A protein and the small-molecule ligand that binds it are described below.
Small molecule (SMILES): O=C(Cc1cccc(Cl)c1)Nc1cccc2[nH]ncc12

Sequence of chain 2.A:
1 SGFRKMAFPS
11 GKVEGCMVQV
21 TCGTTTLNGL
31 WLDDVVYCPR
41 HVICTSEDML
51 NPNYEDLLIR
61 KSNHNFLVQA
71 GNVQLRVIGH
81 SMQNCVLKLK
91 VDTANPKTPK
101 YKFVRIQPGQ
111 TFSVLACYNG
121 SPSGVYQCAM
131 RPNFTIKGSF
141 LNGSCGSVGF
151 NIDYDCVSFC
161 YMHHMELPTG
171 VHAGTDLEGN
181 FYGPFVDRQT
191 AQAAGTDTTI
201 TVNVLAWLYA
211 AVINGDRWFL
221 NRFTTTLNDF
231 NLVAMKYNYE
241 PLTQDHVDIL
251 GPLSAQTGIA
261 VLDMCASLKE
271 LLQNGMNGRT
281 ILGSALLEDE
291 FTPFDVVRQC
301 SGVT

Binding-site contacts:
Ligand atom C2 contacts residue ARG188 of chain 2.A at 3.9 Å.
Ligand atom C1 contacts residue ARG188 of chain 2.A at 3.7 Å.
Ligand atom C10 contacts residue PHE140 of chain 2.A at 3.8 Å (hydrophobic).
Ligand atom CL contacts residue ASP187 of chain 2.A at 3.1 Å.
Ligand atom C9 contacts residue ASN142 of chain 2.A at 3.6 Å.
Ligand atom N2 contacts residue HIS163 of chain 2.A at 2.8 Å (h-bond).
Ligand atom C13 contacts residue GLU166 of chain 2.A at 3.8 Å.
Ligand atom C2 contacts residue GLN189 of chain 2.A at 3.6 Å.
Ligand atom N2 contacts residue GLU166 of chain 2.A at 3.6 Å.
Ligand atom N contacts residue ASN142 of chain 2.A at 3.7 Å.
Ligand atom C11 contacts residue GLU166 of chain 2.A at 3.6 Å.
Ligand atom C2 contacts residue MET49 of chain 2.A at 3.8 Å (hydrophobic).
Ligand atom C11 contacts residue LEU141 of chain 2.A at 3.6 Å (hydrophobic).
Ligand atom C10 contacts residue LEU141 of chain 2.A at 3.6 Å (hydrophobic).
Ligand atom C14 contacts residue MET49 of chain 2.A at 4.0 Å (hydrophobic).
Ligand atom N1 contacts residue LEU141 of chain 2.A at 3.8 Å.
Ligand atom C10 contacts residue GLU166 of chain 2.A at 3.6 Å.
Ligand atom C14 contacts residue HIS164 of chain 2.A at 3.3 Å.
Ligand atom O contacts residue MET165 of chain 2.A at 3.5 Å.
Ligand atom C1 contacts residue MET165 of chain 2.A at 3.4 Å (hydrophobic).
Ligand atom C10 contacts residue ASN142 of chain 2.A at 3.5 Å.
Ligand atom C contacts residue MET49 of chain 2.A at 3.5 Å (hydrophobic).
Ligand atom C1 contacts residue MET49 of chain 2.A at 3.4 Å (hydrophobic).
Ligand atom C12 contacts residue GLU166 of chain 2.A at 3.7 Å.
Ligand atom C11 contacts residue ASN142 of chain 2.A at 3.8 Å.
Ligand atom C8 contacts residue ASN142 of chain 2.A at 3.9 Å.
Ligand atom C contacts residue MET165 of chain 2.A at 3.8 Å (hydrophobic).
Ligand atom C contacts residue HIS164 of chain 2.A at 3.9 Å.
Ligand atom N2 contacts residue PHE140 of chain 2.A at 3.5 Å.
Ligand atom CL contacts residue HIS41 of chain 2.A at 3.4 Å.
Ligand atom C11 contacts residue PHE140 of chain 2.A at 3.6 Å (hydrophobic).
Ligand atom N2 contacts residue SER144 of chain 2.A at 3.7 Å.
Ligand atom CL contacts residue HIS164 of chain 2.A at 3.8 Å.
Ligand atom C14 contacts residue HIS41 of chain 2.A at 3.5 Å.
Ligand atom C12 contacts residue HIS163 of chain 2.A at 3.5 Å.
Ligand atom O contacts residue GLU166 of chain 2.A at 3.0 Å (salt-bridge).
Ligand atom C7 contacts residue ASN142 of chain 2.A at 3.9 Å.
Ligand atom N1 contacts residue PHE140 of chain 2.A at 2.8 Å (h-bond).
Ligand atom C3 contacts residue GLN189 of chain 2.A at 3.6 Å.
Ligand atom N1 contacts residue GLU166 of chain 2.A at 3.1 Å (salt-bridge).

Sequence of chain 1.A:
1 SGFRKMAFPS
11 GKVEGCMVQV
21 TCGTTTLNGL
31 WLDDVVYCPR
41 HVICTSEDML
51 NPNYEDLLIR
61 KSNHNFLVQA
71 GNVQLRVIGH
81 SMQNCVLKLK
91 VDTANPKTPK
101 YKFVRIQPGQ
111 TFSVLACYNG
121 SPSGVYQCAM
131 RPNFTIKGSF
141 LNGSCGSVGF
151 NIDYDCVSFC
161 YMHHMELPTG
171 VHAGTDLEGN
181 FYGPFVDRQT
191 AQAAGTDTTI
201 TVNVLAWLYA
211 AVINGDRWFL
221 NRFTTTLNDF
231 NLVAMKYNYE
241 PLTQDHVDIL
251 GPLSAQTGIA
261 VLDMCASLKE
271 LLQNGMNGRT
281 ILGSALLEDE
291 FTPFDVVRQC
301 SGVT